Binding-site contacts:
Ligand atom C8 contacts residue ASN89 of chain 1.A at 4.4 Å.
Ligand atom C3 contacts residue ASN89 of chain 1.A at 3.8 Å.
Ligand atom C7 contacts residue ASN66 of chain 1.A at 3.8 Å.
Ligand atom C2 contacts residue ARG223 of chain 1.A at 3.8 Å.
Ligand atom O5 contacts residue ASN89 of chain 1.A at 2.3 Å (h-bond).
Ligand atom C7 contacts residue CYS92 of chain 1.A at 4.2 Å (hydrophobic).
Ligand atom O3 contacts residue ARG223 of chain 1.A at 3.0 Å (salt-bridge).
Ligand atom C8 contacts residue GLU68 of chain 1.A at 4.0 Å.
Ligand atom O6 contacts residue ARG223 of chain 1.A at 4.1 Å.
Ligand atom C8 contacts residue CYS92 of chain 1.A at 4.0 Å (hydrophobic).
Ligand atom C1 contacts residue ASN89 of chain 1.A at 1.4 Å.
Ligand atom C2 contacts residue ASN89 of chain 1.A at 2.5 Å.
Ligand atom C7 contacts residue ASN89 of chain 1.A at 3.2 Å.
Ligand atom N2 contacts residue ARG223 of chain 1.A at 3.8 Å.
Ligand atom C5 contacts residue ASN89 of chain 1.A at 3.6 Å.
Ligand atom C7 contacts residue GLU68 of chain 1.A at 4.1 Å.
Ligand atom N2 contacts residue GLU68 of chain 1.A at 3.9 Å.
Ligand atom C6 contacts residue ASP88 of chain 1.A at 4.2 Å.
Ligand atom C4 contacts residue ASN89 of chain 1.A at 4.2 Å.
Ligand atom C8 contacts residue CYS138 of chain 1.A at 4.4 Å (hydrophobic).
Ligand atom C8 contacts residue ASN66 of chain 1.A at 3.4 Å.
Ligand atom C8 contacts residue ARG223 of chain 1.A at 3.6 Å.
Ligand atom C8 contacts residue PRO139 of chain 1.A at 3.9 Å (hydrophobic).
Ligand atom O7 contacts residue ASN89 of chain 1.A at 3.1 Å (h-bond).
Ligand atom N2 contacts residue ASN89 of chain 1.A at 3.0 Å (h-bond).
Ligand atom C6 contacts residue ARG223 of chain 1.A at 4.0 Å.
Ligand atom O6 contacts residue ASP88 of chain 1.A at 2.8 Å.
Ligand atom O7 contacts residue ARG223 of chain 1.A at 3.6 Å.
Ligand atom C3 contacts residue ARG223 of chain 1.A at 3.9 Å.
Ligand atom C7 contacts residue ARG223 of chain 1.A at 3.4 Å.
Ligand atom O5 contacts residue ARG223 of chain 1.A at 4.2 Å.
Ligand atom O5 contacts residue ASP88 of chain 1.A at 4.0 Å.
Ligand atom C1 contacts residue GLU68 of chain 1.A at 4.1 Å.
Ligand atom O7 contacts residue ASN66 of chain 1.A at 3.2 Å (h-bond).
Ligand atom C8 contacts residue ALA137 of chain 1.A at 4.4 Å (hydrophobic).
Ligand atom O7 contacts residue CYS92 of chain 1.A at 3.6 Å.

A protein and the small-molecule ligand that binds it are described below.
Small molecule (SMILES): CC(=O)N[C@H]1[C@H](O[C@H]2[C@H](O)[C@@H](NC(C)=O)CO[C@@H]2CO)O[C@H](CO)[C@@H](O)[C@@H]1O

Sequence of chain 1.A:
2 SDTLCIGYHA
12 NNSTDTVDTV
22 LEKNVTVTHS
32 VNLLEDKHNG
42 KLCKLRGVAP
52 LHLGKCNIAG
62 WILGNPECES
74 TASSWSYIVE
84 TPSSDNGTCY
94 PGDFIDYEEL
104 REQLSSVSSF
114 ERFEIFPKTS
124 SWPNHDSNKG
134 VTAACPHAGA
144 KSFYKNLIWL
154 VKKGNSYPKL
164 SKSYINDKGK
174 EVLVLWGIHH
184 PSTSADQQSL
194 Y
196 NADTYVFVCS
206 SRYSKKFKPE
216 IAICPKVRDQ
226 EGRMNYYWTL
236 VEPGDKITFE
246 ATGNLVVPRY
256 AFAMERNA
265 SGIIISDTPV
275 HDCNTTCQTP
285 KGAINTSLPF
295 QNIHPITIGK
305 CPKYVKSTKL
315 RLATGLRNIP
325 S